Sequence of chain 4.F:
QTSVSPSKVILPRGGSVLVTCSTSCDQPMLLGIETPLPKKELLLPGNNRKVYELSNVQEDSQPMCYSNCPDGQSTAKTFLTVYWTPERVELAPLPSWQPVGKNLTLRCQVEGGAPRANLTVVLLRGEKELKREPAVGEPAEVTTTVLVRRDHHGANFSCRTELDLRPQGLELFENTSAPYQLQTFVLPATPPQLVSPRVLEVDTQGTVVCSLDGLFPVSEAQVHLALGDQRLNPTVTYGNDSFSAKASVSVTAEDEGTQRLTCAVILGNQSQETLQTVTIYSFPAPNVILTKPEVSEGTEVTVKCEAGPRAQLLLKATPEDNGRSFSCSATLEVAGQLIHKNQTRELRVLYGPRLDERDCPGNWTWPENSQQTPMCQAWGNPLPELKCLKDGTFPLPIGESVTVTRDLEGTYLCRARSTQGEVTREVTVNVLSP

Binding-site contacts:
Ligand atom C5 contacts residue THR85 of chain 4.F at 4.0 Å.
Ligand atom C8 contacts residue ARG88 of chain 4.F at 4.3 Å.
Ligand atom O4 contacts residue NAG1 of chain 4.K at 2.3 Å (h-bond).
Ligand atom C2 contacts residue ASN175 of chain 4.F at 2.4 Å.
Ligand atom C3 contacts residue NAG1 of chain 4.K at 3.7 Å.
Ligand atom C5 contacts residue NAG1 of chain 4.K at 3.8 Å.
Ligand atom C7 contacts residue ASN175 of chain 4.F at 3.4 Å.
Ligand atom C6 contacts residue NAG1 of chain 4.K at 4.2 Å.
Ligand atom C8 contacts residue GLU87 of chain 4.F at 3.6 Å.
Ligand atom C5 contacts residue ASN175 of chain 4.F at 3.7 Å.
Ligand atom N2 contacts residue PRO86 of chain 4.F at 3.9 Å.
Ligand atom C1 contacts residue GLU174 of chain 4.F at 4.1 Å.
Ligand atom O5 contacts residue GLU174 of chain 4.F at 3.5 Å (salt-bridge).
Ligand atom O5 contacts residue ASN175 of chain 4.F at 2.4 Å (h-bond).
Ligand atom O3 contacts residue NAG1 of chain 4.K at 3.9 Å.
Ligand atom O5 contacts residue THR85 of chain 4.F at 4.3 Å.
Ligand atom O6 contacts residue GLU174 of chain 4.F at 3.8 Å.
Ligand atom C3 contacts residue THR85 of chain 4.F at 4.4 Å.
Ligand atom C3 contacts residue ASN175 of chain 4.F at 3.8 Å.
Ligand atom C4 contacts residue ASN175 of chain 4.F at 4.2 Å.
Ligand atom C2 contacts residue THR85 of chain 4.F at 4.5 Å.
Ligand atom C8 contacts residue PRO86 of chain 4.F at 3.6 Å (hydrophobic).
Ligand atom C1 contacts residue ASN175 of chain 4.F at 1.4 Å.
Ligand atom N2 contacts residue ASN175 of chain 4.F at 2.9 Å (h-bond).
Ligand atom C4 contacts residue NAG1 of chain 4.K at 3.5 Å.
Ligand atom C7 contacts residue PRO86 of chain 4.F at 4.3 Å (hydrophobic).
Ligand atom O6 contacts residue PHE173 of chain 4.F at 4.0 Å.
Ligand atom N2 contacts residue THR85 of chain 4.F at 4.5 Å.
Ligand atom C8 contacts residue ASN175 of chain 4.F at 4.5 Å.
Ligand atom O6 contacts residue THR85 of chain 4.F at 4.4 Å.
Ligand atom O7 contacts residue ASN175 of chain 4.F at 3.5 Å (h-bond).
Ligand atom C1 contacts residue THR85 of chain 4.F at 3.8 Å.

This protein binds this small molecule.
Small molecule (SMILES): CC(=O)N[C@@H]1[C@@H](O)[C@H](O)[C@@H](CO)O[C@H]1O